Sequence of chain 36.A:
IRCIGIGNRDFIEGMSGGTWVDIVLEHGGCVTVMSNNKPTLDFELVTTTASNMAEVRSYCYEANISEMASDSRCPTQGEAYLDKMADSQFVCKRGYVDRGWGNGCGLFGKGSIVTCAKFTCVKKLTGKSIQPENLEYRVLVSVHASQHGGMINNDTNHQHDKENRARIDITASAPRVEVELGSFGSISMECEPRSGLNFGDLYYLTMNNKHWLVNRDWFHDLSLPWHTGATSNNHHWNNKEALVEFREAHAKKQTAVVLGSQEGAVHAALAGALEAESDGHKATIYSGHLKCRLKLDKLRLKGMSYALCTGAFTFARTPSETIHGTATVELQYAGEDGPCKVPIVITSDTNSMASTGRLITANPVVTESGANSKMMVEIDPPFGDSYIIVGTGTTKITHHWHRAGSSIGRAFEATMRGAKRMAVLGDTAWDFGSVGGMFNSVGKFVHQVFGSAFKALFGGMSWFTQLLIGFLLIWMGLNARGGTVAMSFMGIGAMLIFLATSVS

Binding-site contacts:
Ligand atom C6 contacts residue THR156 of chain 36.A at 3.7 Å.
Ligand atom C7 contacts residue GLY150 of chain 36.A at 3.1 Å.
Ligand atom C6 contacts residue ASP161 of chain 36.A at 3.6 Å.
Ligand atom C1 contacts residue GLY150 of chain 36.A at 3.9 Å.
Ligand atom O6 contacts residue THR156 of chain 36.A at 4.5 Å.
Ligand atom C3 contacts residue ASN154 of chain 36.A at 3.8 Å.
Ligand atom N2 contacts residue GLY150 of chain 36.A at 3.5 Å (h-bond).
Ligand atom C2 contacts residue GLY150 of chain 36.A at 3.8 Å.
Ligand atom C8 contacts residue GLY150 of chain 36.A at 3.8 Å.
Ligand atom O7 contacts residue GLY150 of chain 36.A at 2.9 Å (h-bond).
Ligand atom C5 contacts residue THR156 of chain 36.A at 3.9 Å.
Ligand atom N2 contacts residue ASN154 of chain 36.A at 2.9 Å (h-bond).
Ligand atom C6 contacts residue ASN157 of chain 36.A at 3.5 Å.
Ligand atom O7 contacts residue THR156 of chain 36.A at 4.5 Å.
Ligand atom C1 contacts residue THR156 of chain 36.A at 4.3 Å.
Ligand atom C3 contacts residue MET151 of chain 36.A at 4.0 Å (hydrophobic).
Ligand atom C2 contacts residue MET151 of chain 36.A at 4.2 Å (hydrophobic).
Ligand atom C4 contacts residue MET151 of chain 36.A at 3.9 Å (hydrophobic).
Ligand atom O6 contacts residue MET151 of chain 36.A at 4.2 Å.
Ligand atom O5 contacts residue ASN154 of chain 36.A at 2.3 Å (h-bond).
Ligand atom C4 contacts residue ASN154 of chain 36.A at 4.2 Å.
Ligand atom C5 contacts residue THR156 of chain 36.A at 4.2 Å.
Ligand atom C6 contacts residue MET151 of chain 36.A at 4.5 Å (hydrophobic).
Ligand atom O5 contacts residue MET151 of chain 36.A at 3.9 Å.
Ligand atom C1 contacts residue ASN154 of chain 36.A at 1.4 Å.
Ligand atom C5 contacts residue MET151 of chain 36.A at 3.8 Å (hydrophobic).
Ligand atom C8 contacts residue THR156 of chain 36.A at 4.5 Å.
Ligand atom C5 contacts residue ASN154 of chain 36.A at 3.6 Å.
Ligand atom C2 contacts residue ASN154 of chain 36.A at 2.4 Å.
Ligand atom O5 contacts residue THR156 of chain 36.A at 4.0 Å.
Ligand atom O7 contacts residue HIS148 of chain 36.A at 3.6 Å (h-bond).
Ligand atom O7 contacts residue ASN154 of chain 36.A at 4.0 Å.
Ligand atom O5 contacts residue ASN157 of chain 36.A at 4.3 Å.
Ligand atom C1 contacts residue MET151 of chain 36.A at 4.1 Å (hydrophobic).
Ligand atom C6 contacts residue THR156 of chain 36.A at 4.0 Å.
Ligand atom C7 contacts residue ASN154 of chain 36.A at 3.7 Å.
Ligand atom C8 contacts residue ASN157 of chain 36.A at 3.9 Å.
Ligand atom O5 contacts residue THR156 of chain 36.A at 4.0 Å.

The small molecule below binds the protein below.
Small molecule (SMILES): CC(=O)N[C@H]1[C@H](O[C@H]2[C@H](O)[C@@H](NC(C)=O)CO[C@@H]2CO[C@@H]2O[C@@H](C)[C@@H](O)[C@@H](O)[C@@H]2O)O[C@H](CO)[C@@H](O)[C@@H]1O